Sequence of chain 1.A:
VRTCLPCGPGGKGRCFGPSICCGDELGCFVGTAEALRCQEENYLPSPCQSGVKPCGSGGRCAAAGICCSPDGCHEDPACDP

Binding-site contacts:
Ligand atom CB contacts residue GLU41 of chain 1.A at 4.0 Å.
Ligand atom CE2 contacts residue PRO47 of chain 1.A at 3.5 Å (hydrophobic).
Ligand atom O contacts residue TYR1 of chain 1.G at 2.2 Å (h-bond).
Ligand atom N contacts residue SER46 of chain 1.A at 2.8 Å (h-bond).
Ligand atom CA contacts residue SER46 of chain 1.A at 3.9 Å.
Ligand atom CD1 contacts residue PRO47 of chain 1.A at 4.4 Å (hydrophobic).
Ligand atom C contacts residue TYR1 of chain 1.G at 1.3 Å (hydrophobic).
Ligand atom CD2 contacts residue PRO47 of chain 1.A at 3.9 Å (hydrophobic).
Ligand atom CA contacts residue ASN42 of chain 1.A at 4.4 Å.
Ligand atom O contacts residue GLU41 of chain 1.A at 3.8 Å.
Ligand atom CA contacts residue TYR1 of chain 1.G at 2.4 Å (hydrophobic).
Ligand atom CG contacts residue TYR1 of chain 1.G at 3.7 Å (hydrophobic).
Ligand atom CE1 contacts residue TYR1 of chain 1.G at 3.9 Å (hydrophobic).
Ligand atom CD2 contacts residue LEU44 of chain 1.A at 3.5 Å (hydrophobic).
Ligand atom CE1 contacts residue PRO47 of chain 1.A at 3.9 Å (hydrophobic).
Ligand atom CZ contacts residue PRO47 of chain 1.A at 3.5 Å (hydrophobic).
Ligand atom C contacts residue CYS48 of chain 1.A at 4.0 Å (hydrophobic).
Ligand atom N contacts residue GLU41 of chain 1.A at 2.7 Å (salt-bridge).
Ligand atom CD2 contacts residue SER46 of chain 1.A at 3.5 Å.
Ligand atom CA contacts residue GLU41 of chain 1.A at 3.2 Å.
Ligand atom C contacts residue SER46 of chain 1.A at 4.2 Å.
Ligand atom N contacts residue ARG2 of chain 1.A at 3.8 Å.
Ligand atom CG contacts residue SER46 of chain 1.A at 4.0 Å.
Ligand atom O contacts residue CYS48 of chain 1.A at 3.0 Å (h-bond).
Ligand atom CE2 contacts residue PRO45 of chain 1.A at 3.6 Å (hydrophobic).
Ligand atom CA contacts residue LEU44 of chain 1.A at 3.6 Å (hydrophobic).
Ligand atom CD2 contacts residue PRO45 of chain 1.A at 3.9 Å (hydrophobic).
Ligand atom CB contacts residue TYR1 of chain 1.G at 3.2 Å (hydrophobic).
Ligand atom C contacts residue GLU41 of chain 1.A at 3.7 Å.
Ligand atom O contacts residue SER46 of chain 1.A at 3.5 Å (h-bond).
Ligand atom CG contacts residue LEU44 of chain 1.A at 4.0 Å (hydrophobic).
Ligand atom CZ contacts residue SER46 of chain 1.A at 4.5 Å.
Ligand atom O contacts residue PRO47 of chain 1.A at 3.5 Å.
Ligand atom CB contacts residue SER46 of chain 1.A at 4.4 Å.
Ligand atom CD1 contacts residue TYR1 of chain 1.G at 3.5 Å (hydrophobic).
Ligand atom CB contacts residue LEU44 of chain 1.A at 3.5 Å (hydrophobic).
Ligand atom N contacts residue TYR1 of chain 1.G at 3.6 Å.
Ligand atom N contacts residue LEU44 of chain 1.A at 2.7 Å (h-bond).
Ligand atom CG contacts residue PRO47 of chain 1.A at 4.4 Å (hydrophobic).
Ligand atom CE2 contacts residue SER46 of chain 1.A at 3.6 Å.

This small molecule binds to this protein.
Small molecule (SMILES): N[C@@H](Cc1ccccc1)C(=O)O